Sequence of chain 1.B:
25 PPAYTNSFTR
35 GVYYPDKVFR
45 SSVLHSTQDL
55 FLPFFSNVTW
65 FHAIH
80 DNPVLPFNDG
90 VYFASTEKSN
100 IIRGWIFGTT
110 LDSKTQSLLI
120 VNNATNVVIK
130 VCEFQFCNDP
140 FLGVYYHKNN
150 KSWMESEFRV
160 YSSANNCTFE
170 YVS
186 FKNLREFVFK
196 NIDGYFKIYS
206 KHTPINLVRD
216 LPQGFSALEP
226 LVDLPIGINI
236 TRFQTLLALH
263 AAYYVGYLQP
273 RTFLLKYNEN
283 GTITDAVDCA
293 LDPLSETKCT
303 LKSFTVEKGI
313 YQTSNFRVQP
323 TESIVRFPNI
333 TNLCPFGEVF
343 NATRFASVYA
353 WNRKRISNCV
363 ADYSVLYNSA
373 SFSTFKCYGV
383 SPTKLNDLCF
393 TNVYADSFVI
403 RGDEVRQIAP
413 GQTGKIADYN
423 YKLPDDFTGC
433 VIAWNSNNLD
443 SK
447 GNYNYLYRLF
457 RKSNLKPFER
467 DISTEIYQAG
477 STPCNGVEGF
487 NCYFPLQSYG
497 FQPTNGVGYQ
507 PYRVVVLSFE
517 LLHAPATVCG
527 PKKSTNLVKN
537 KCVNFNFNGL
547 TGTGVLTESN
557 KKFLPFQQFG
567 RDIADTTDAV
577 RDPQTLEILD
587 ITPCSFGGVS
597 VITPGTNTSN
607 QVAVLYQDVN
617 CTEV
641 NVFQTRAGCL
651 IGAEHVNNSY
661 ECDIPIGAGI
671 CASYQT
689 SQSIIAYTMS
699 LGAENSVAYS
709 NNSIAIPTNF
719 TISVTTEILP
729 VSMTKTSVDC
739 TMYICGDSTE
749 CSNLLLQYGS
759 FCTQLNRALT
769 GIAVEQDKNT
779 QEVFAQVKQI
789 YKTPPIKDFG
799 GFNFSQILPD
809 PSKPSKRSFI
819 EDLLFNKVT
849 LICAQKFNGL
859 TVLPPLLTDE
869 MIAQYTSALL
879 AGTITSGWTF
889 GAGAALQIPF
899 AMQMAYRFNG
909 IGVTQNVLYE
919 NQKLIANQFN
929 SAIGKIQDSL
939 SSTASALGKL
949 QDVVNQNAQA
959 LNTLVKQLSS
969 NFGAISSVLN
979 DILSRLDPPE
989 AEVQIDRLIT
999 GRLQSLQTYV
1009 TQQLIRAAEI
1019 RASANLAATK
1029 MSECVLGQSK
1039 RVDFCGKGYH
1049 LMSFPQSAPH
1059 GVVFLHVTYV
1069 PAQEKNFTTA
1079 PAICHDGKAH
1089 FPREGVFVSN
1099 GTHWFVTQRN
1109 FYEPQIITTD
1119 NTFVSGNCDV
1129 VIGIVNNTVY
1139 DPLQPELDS

Binding-site contacts:
Ligand atom C5 contacts residue ASN801 of chain 1.B at 3.6 Å.
Ligand atom O5 contacts residue SER803 of chain 1.B at 3.4 Å (h-bond).
Ligand atom N2 contacts residue ASN801 of chain 1.B at 2.9 Å (h-bond).
Ligand atom C6 contacts residue GLN804 of chain 1.B at 3.3 Å.
Ligand atom C4 contacts residue ASN801 of chain 1.B at 4.1 Å.
Ligand atom C6 contacts residue SER803 of chain 1.B at 3.8 Å.
Ligand atom C4 contacts residue SER803 of chain 1.B at 4.4 Å.
Ligand atom O6 contacts residue GLN804 of chain 1.B at 3.6 Å.
Ligand atom C7 contacts residue ASN801 of chain 1.B at 2.9 Å.
Ligand atom O5 contacts residue ASN801 of chain 1.B at 2.2 Å (h-bond).
Ligand atom C8 contacts residue ASN801 of chain 1.B at 4.2 Å.
Ligand atom C3 contacts residue ASN801 of chain 1.B at 3.7 Å.
Ligand atom O7 contacts residue ASN801 of chain 1.B at 2.3 Å (h-bond).
Ligand atom C5 contacts residue SER803 of chain 1.B at 3.2 Å.
Ligand atom C1 contacts residue SER803 of chain 1.B at 3.6 Å.
Ligand atom C2 contacts residue ASN801 of chain 1.B at 2.4 Å.
Ligand atom C1 contacts residue ASN801 of chain 1.B at 1.4 Å.
Ligand atom O6 contacts residue ASN801 of chain 1.B at 4.4 Å.
Ligand atom C5 contacts residue GLN804 of chain 1.B at 4.4 Å.

The small molecule below binds the protein below.
Small molecule (SMILES): CC(=O)N[C@H]1[C@H](O[C@H]2[C@H](O)[C@@H](NC(C)=O)CO[C@@H]2CO)O[C@H](CO)[C@@H](O)[C@@H]1O